Sequence of chain 1.C:
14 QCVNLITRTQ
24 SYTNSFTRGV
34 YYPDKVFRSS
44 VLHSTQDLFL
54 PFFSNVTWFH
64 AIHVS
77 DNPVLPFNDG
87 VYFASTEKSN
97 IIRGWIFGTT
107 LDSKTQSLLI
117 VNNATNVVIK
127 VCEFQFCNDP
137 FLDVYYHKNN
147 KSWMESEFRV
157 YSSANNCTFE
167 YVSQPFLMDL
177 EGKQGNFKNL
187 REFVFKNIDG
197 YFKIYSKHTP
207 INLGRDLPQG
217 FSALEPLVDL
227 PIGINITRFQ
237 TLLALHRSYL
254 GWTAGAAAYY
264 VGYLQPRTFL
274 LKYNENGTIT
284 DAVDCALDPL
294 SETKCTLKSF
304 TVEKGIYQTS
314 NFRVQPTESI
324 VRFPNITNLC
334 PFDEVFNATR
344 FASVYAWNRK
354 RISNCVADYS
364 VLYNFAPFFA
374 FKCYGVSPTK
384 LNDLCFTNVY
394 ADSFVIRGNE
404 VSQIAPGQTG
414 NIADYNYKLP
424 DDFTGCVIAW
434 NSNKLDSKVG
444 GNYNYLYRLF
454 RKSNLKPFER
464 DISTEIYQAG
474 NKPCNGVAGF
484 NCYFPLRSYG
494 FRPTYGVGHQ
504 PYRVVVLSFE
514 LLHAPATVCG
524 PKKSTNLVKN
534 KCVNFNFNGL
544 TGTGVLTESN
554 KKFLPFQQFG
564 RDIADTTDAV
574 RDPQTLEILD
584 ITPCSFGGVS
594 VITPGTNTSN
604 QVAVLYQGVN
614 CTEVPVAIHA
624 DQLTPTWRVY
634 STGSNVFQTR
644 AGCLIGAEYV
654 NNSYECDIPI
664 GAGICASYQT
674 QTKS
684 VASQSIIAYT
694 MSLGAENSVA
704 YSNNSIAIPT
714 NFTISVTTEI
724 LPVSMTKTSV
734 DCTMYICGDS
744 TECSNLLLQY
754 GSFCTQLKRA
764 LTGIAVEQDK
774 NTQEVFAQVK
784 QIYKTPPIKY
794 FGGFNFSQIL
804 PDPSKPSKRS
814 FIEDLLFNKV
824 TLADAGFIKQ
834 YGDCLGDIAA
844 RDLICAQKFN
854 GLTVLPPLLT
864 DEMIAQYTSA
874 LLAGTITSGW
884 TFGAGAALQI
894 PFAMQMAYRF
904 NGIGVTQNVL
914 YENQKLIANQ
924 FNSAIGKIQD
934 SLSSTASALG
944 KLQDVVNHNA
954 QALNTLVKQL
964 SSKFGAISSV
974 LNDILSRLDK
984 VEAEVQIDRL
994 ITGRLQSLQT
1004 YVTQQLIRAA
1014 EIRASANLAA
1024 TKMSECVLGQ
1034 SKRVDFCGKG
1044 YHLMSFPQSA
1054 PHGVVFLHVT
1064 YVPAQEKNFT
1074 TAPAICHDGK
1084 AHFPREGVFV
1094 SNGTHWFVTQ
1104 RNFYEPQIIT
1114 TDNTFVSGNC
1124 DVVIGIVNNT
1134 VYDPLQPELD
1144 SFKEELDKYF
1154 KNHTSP

The small molecule below binds the protein below.
Small molecule (SMILES): CC(=O)N[C@@H]1[C@@H](O)[C@H](O)[C@@H](CO)O[C@H]1O

Binding-site contacts:
Ligand atom N2 contacts residue TYR25 of chain 1.C at 4.3 Å.
Ligand atom C8 contacts residue ASN58 of chain 1.C at 4.4 Å.
Ligand atom C3 contacts residue TYR25 of chain 1.C at 4.2 Å (hydrophobic).
Ligand atom C4 contacts residue ASN58 of chain 1.C at 4.2 Å.
Ligand atom O4 contacts residue TYR25 of chain 1.C at 4.5 Å.
Ligand atom C7 contacts residue ASN58 of chain 1.C at 3.3 Å.
Ligand atom C1 contacts residue TYR25 of chain 1.C at 3.5 Å (hydrophobic).
Ligand atom O5 contacts residue ASN58 of chain 1.C at 2.3 Å (h-bond).
Ligand atom C3 contacts residue ASN58 of chain 1.C at 3.8 Å.
Ligand atom C5 contacts residue TYR25 of chain 1.C at 3.7 Å (hydrophobic).
Ligand atom O7 contacts residue ASN58 of chain 1.C at 3.1 Å (h-bond).
Ligand atom O5 contacts residue TYR25 of chain 1.C at 3.7 Å.
Ligand atom C5 contacts residue ASN58 of chain 1.C at 3.7 Å.
Ligand atom C2 contacts residue TYR25 of chain 1.C at 4.4 Å (hydrophobic).
Ligand atom O6 contacts residue TYR25 of chain 1.C at 3.4 Å (h-bond).
Ligand atom C2 contacts residue ASN58 of chain 1.C at 2.5 Å.
Ligand atom N2 contacts residue ASN58 of chain 1.C at 3.0 Å (h-bond).
Ligand atom C6 contacts residue TYR25 of chain 1.C at 4.2 Å (hydrophobic).
Ligand atom C1 contacts residue ASN58 of chain 1.C at 1.4 Å.